Sequence of chain 1.G:
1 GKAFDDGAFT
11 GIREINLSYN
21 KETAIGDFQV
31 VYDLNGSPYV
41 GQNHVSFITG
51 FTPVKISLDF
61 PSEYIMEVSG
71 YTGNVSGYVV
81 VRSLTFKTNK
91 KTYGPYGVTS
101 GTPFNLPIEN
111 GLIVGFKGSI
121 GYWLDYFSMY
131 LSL

Binding-site contacts:
Ligand atom C2 contacts residue PHE47 of chain 1.G at 4.0 Å (hydrophobic).
Ligand atom C2 contacts residue TYR122 of chain 1.G at 4.5 Å (hydrophobic).
Ligand atom O6 contacts residue TYR122 of chain 1.G at 3.0 Å (h-bond).
Ligand atom C4 contacts residue GLY1 of chain 1.G at 3.7 Å.
Ligand atom C6 contacts residue TYR78 of chain 1.G at 3.9 Å (hydrophobic).
Ligand atom O1 contacts residue TYR78 of chain 1.G at 3.3 Å (h-bond).
Ligand atom C4 contacts residue ASP125 of chain 1.G at 3.4 Å.
Ligand atom C6 contacts residue TRP123 of chain 1.G at 3.8 Å (hydrophobic).
Ligand atom C6 contacts residue ASP125 of chain 1.G at 3.1 Å.
Ligand atom O2 contacts residue PHE47 of chain 1.G at 4.0 Å.
Ligand atom O1 contacts residue TYR122 of chain 1.G at 4.0 Å.
Ligand atom C5 contacts residue ASP125 of chain 1.G at 3.8 Å.
Ligand atom C5 contacts residue TYR122 of chain 1.G at 4.0 Å (hydrophobic).
Ligand atom C4 contacts residue GLY121 of chain 1.G at 4.4 Å.
Ligand atom C6 contacts residue TYR122 of chain 1.G at 4.0 Å (hydrophobic).
Ligand atom O3 contacts residue GLY1 of chain 1.G at 2.8 Å (h-bond).
Ligand atom O5 contacts residue GLY121 of chain 1.G at 3.9 Å.
Ligand atom O6 contacts residue GLY121 of chain 1.G at 3.7 Å.
Ligand atom C7 contacts residue TYR78 of chain 1.G at 3.4 Å (hydrophobic).
Ligand atom O6 contacts residue VAL80 of chain 1.G at 4.1 Å.
Ligand atom C2 contacts residue GLY1 of chain 1.G at 4.3 Å.
Ligand atom C3 contacts residue GLY1 of chain 1.G at 3.7 Å.
Ligand atom C7 contacts residue TYR122 of chain 1.G at 3.5 Å (hydrophobic).
Ligand atom O4 contacts residue ASP125 of chain 1.G at 3.0 Å (salt-bridge).
Ligand atom C6 contacts residue VAL80 of chain 1.G at 3.9 Å (hydrophobic).
Ligand atom C3 contacts residue TYR78 of chain 1.G at 3.9 Å (hydrophobic).
Ligand atom O4 contacts residue GLY1 of chain 1.G at 3.9 Å.
Ligand atom C2 contacts residue GLY121 of chain 1.G at 4.3 Å.
Ligand atom O6 contacts residue ASP125 of chain 1.G at 2.8 Å (salt-bridge).
Ligand atom C1 contacts residue TYR122 of chain 1.G at 3.5 Å (hydrophobic).
Ligand atom O4 contacts residue TYR78 of chain 1.G at 3.5 Å.
Ligand atom O5 contacts residue TYR122 of chain 1.G at 3.0 Å (h-bond).
Ligand atom O6 contacts residue TRP123 of chain 1.G at 2.9 Å (h-bond).
Ligand atom C4 contacts residue TYR78 of chain 1.G at 4.0 Å (hydrophobic).
Ligand atom C1 contacts residue PHE47 of chain 1.G at 4.4 Å (hydrophobic).
Ligand atom C5 contacts residue TYR78 of chain 1.G at 3.7 Å (hydrophobic).

The protein below binds the small molecule below.
Small molecule (SMILES): CO[C@H]1O[C@H](CO)[C@@H](O)[C@H](O)[C@H]1O